Sequence of chain 1.A:
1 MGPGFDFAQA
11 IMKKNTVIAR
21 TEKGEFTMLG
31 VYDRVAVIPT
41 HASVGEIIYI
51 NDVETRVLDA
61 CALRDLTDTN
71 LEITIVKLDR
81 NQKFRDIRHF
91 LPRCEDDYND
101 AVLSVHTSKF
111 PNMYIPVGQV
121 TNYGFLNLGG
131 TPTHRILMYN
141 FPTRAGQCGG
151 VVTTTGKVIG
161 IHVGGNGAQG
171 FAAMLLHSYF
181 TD

Binding-site contacts:
Ligand atom C3 contacts residue MET1 of chain 1.A at 3.3 Å (hydrophobic).
Ligand atom F1 contacts residue MET1 of chain 1.A at 1.8 Å.
Ligand atom C1 contacts residue MET1 of chain 1.A at 3.9 Å (hydrophobic).
Ligand atom C4 contacts residue GLY2 of chain 1.A at 2.7 Å.
Ligand atom C3 contacts residue GLY2 of chain 1.A at 3.4 Å.
Ligand atom C4 contacts residue PRO3 of chain 1.A at 4.4 Å (hydrophobic).
Ligand atom O contacts residue GLY2 of chain 1.A at 2.7 Å (h-bond).
Ligand atom C2 contacts residue GLY2 of chain 1.A at 3.9 Å.
Ligand atom C5 contacts residue GLY2 of chain 1.A at 3.8 Å.
Ligand atom F1 contacts residue GLY2 of chain 1.A at 3.5 Å.
Ligand atom C2 contacts residue MET1 of chain 1.A at 2.8 Å (hydrophobic).
Ligand atom C4 contacts residue MET1 of chain 1.A at 3.4 Å (hydrophobic).
Ligand atom C7 contacts residue GLY2 of chain 1.A at 4.4 Å.
Ligand atom O contacts residue MET1 of chain 1.A at 2.9 Å.

The small molecule below binds the protein below.
Small molecule (SMILES): Fc1cc(F)c2c(c1)C=CCO2